A protein and the small-molecule ligand that binds it are described below.
Small molecule (SMILES): CC(=O)N[C@@H]1[C@@H](O)[C@H](O)[C@@H](CO)O[C@H]1O

Binding-site contacts:
Ligand atom C3 contacts residue NAG1 of chain 1.Q at 2.0 Å.
Ligand atom O7 contacts residue ASN109 of chain 1.A at 3.7 Å.
Ligand atom C4 contacts residue NAG1 of chain 1.Q at 1.4 Å.
Ligand atom C7 contacts residue ASN109 of chain 1.A at 3.5 Å.
Ligand atom O7 contacts residue GLU105 of chain 1.A at 4.5 Å.
Ligand atom C2 contacts residue ASN109 of chain 1.A at 3.5 Å.
Ligand atom C8 contacts residue ASN109 of chain 1.A at 3.8 Å.
Ligand atom O5 contacts residue NAG1 of chain 1.Q at 3.8 Å.
Ligand atom O5 contacts residue ASN109 of chain 1.A at 4.5 Å.
Ligand atom C1 contacts residue NAG1 of chain 1.Q at 4.1 Å.
Ligand atom C6 contacts residue NAG1 of chain 1.Q at 3.3 Å.
Ligand atom O3 contacts residue NAG1 of chain 1.Q at 2.3 Å (h-bond).
Ligand atom N2 contacts residue NAG1 of chain 1.Q at 4.5 Å.
Ligand atom C1 contacts residue ASN109 of chain 1.A at 3.3 Å.
Ligand atom N2 contacts residue ASN109 of chain 1.A at 3.0 Å (h-bond).
Ligand atom C5 contacts residue NAG1 of chain 1.Q at 2.6 Å.
Ligand atom C2 contacts residue NAG1 of chain 1.Q at 3.5 Å.

Sequence of chain 1.A:
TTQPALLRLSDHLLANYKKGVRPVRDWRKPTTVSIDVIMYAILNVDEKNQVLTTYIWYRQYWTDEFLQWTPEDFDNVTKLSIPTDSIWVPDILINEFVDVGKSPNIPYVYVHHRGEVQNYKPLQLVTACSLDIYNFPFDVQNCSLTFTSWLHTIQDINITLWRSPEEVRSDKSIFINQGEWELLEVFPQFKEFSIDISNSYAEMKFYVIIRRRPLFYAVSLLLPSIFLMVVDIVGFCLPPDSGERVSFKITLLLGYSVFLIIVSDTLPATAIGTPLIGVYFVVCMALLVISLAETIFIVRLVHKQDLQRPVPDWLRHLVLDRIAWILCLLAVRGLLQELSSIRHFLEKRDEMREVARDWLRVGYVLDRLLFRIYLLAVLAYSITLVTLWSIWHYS